Sequence of chain 1.B:
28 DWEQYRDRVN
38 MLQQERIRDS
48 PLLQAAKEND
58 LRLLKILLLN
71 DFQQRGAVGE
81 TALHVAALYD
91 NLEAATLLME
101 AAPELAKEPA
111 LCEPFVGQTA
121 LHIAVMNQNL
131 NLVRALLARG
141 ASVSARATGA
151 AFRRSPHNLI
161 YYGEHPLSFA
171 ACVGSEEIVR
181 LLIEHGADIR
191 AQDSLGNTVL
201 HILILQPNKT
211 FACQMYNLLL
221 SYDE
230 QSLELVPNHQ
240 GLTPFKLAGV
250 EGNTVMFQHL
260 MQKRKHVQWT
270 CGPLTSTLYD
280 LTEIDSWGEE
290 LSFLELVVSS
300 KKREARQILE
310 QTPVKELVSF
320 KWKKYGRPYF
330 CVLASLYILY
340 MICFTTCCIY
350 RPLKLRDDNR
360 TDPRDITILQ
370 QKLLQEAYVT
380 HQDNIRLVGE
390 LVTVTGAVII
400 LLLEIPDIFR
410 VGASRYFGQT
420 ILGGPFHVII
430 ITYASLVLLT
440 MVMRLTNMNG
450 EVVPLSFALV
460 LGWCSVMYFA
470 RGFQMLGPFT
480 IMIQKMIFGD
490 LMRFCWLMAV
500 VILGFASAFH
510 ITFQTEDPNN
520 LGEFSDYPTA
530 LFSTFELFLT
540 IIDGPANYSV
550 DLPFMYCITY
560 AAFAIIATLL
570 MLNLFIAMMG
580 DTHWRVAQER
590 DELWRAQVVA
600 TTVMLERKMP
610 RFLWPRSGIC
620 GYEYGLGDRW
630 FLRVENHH

Sequence of chain 1.C:
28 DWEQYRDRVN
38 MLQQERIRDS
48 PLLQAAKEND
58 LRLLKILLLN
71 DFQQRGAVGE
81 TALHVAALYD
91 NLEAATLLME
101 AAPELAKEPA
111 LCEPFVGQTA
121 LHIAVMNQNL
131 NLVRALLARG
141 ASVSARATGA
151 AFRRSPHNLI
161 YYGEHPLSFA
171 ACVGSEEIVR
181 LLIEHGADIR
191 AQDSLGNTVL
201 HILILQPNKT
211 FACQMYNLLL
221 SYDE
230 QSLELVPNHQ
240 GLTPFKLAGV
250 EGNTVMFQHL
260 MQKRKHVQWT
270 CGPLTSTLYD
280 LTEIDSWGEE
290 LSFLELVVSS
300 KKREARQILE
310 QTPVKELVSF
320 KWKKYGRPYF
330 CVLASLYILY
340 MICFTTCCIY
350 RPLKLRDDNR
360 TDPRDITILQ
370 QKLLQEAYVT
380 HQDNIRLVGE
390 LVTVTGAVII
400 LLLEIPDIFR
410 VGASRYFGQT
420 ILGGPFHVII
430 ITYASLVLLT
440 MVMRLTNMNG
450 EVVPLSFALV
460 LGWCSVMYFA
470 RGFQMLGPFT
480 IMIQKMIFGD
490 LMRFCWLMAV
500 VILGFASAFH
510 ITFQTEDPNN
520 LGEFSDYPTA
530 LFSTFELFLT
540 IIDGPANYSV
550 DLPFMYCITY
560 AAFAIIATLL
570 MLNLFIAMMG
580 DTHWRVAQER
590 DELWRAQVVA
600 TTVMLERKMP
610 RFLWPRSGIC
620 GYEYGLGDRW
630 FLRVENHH

A protein and the small-molecule ligand that binds it are described below.
Small molecule (SMILES): CC(C)[C@@H](C)/C=C/[C@@H](C)[C@H]1CC[C@H]2C3=CC=C4C[C@@H](O)CC[C@]4(C)[C@H]3CC[C@]12C

Binding-site contacts:
Ligand atom C8 contacts residue ILE486 of chain 1.B at 4.1 Å (hydrophobic).
Ligand atom C26 contacts residue ILE557 of chain 1.C at 3.7 Å (hydrophobic).
Ligand atom C4 contacts residue PRO424 of chain 1.B at 4.1 Å (hydrophobic).
Ligand atom C27 contacts residue VAL459 of chain 1.B at 3.7 Å (hydrophobic).
Ligand atom C12 contacts residue CYS463 of chain 1.B at 4.1 Å (hydrophobic).
Ligand atom C3 contacts residue GLN483 of chain 1.B at 3.7 Å.
Ligand atom C26 contacts residue PHE456 of chain 1.B at 4.0 Å (hydrophobic).
Ligand atom C18 contacts residue CYS463 of chain 1.B at 3.8 Å (hydrophobic).
Ligand atom C3 contacts residue THR479 of chain 1.B at 3.5 Å.
Ligand atom C24 contacts residue ALA561 of chain 1.C at 3.8 Å (hydrophobic).
Ligand atom O1 contacts residue THR479 of chain 1.B at 2.5 Å (h-bond).
Ligand atom C21 contacts residue PHE504 of chain 1.C at 3.6 Å (hydrophobic).
Ligand atom C23 contacts residue ALA561 of chain 1.C at 3.6 Å (hydrophobic).
Ligand atom C19 contacts residue CYS463 of chain 1.B at 3.9 Å (hydrophobic).
Ligand atom C9 contacts residue ILE486 of chain 1.B at 3.7 Å (hydrophobic).
Ligand atom C19 contacts residue ILE428 of chain 1.B at 3.8 Å (hydrophobic).
Ligand atom C21 contacts residue ILE565 of chain 1.C at 3.8 Å (hydrophobic).
Ligand atom C18 contacts residue LEU460 of chain 1.B at 3.8 Å (hydrophobic).
Ligand atom O1 contacts residue GLN483 of chain 1.B at 3.3 Å.
Ligand atom C25 contacts residue PHE456 of chain 1.B at 3.5 Å (hydrophobic).
Ligand atom C6 contacts residue PRO424 of chain 1.B at 3.8 Å (hydrophobic).
Ligand atom C26 contacts residue ALA561 of chain 1.C at 3.7 Å (hydrophobic).
Ligand atom C3 contacts residue PHE425 of chain 1.B at 4.0 Å (hydrophobic).
Ligand atom C21 contacts residue VAL459 of chain 1.B at 3.9 Å (hydrophobic).
Ligand atom C11 contacts residue CYS463 of chain 1.B at 4.1 Å (hydrophobic).
Ligand atom C4 contacts residue PHE425 of chain 1.B at 3.8 Å (hydrophobic).
Ligand atom C3 contacts residue ILE482 of chain 1.B at 4.0 Å (hydrophobic).
Ligand atom C12 contacts residue ILE565 of chain 1.C at 3.8 Å (hydrophobic).
Ligand atom C1 contacts residue ILE482 of chain 1.B at 3.7 Å (hydrophobic).
Ligand atom C2 contacts residue THR479 of chain 1.B at 3.7 Å.
Ligand atom C2 contacts residue PHE425 of chain 1.B at 3.6 Å (hydrophobic).
Ligand atom C2 contacts residue ILE482 of chain 1.B at 3.8 Å (hydrophobic).
Ligand atom C26 contacts residue THR558 of chain 1.C at 3.9 Å.
Ligand atom O1 contacts residue PHE425 of chain 1.B at 3.8 Å.
Ligand atom C20 contacts residue VAL459 of chain 1.B at 4.0 Å (hydrophobic).
Ligand atom C2 contacts residue MET466 of chain 1.B at 4.1 Å (hydrophobic).
Ligand atom C1 contacts residue MET466 of chain 1.B at 4.1 Å (hydrophobic).
Ligand atom C27 contacts residue PHE456 of chain 1.B at 3.6 Å (hydrophobic).
Ligand atom C4 contacts residue GLN483 of chain 1.B at 3.9 Å.
Ligand atom C19 contacts residue PHE425 of chain 1.B at 3.6 Å (hydrophobic).